Sequence of chain 1.H:
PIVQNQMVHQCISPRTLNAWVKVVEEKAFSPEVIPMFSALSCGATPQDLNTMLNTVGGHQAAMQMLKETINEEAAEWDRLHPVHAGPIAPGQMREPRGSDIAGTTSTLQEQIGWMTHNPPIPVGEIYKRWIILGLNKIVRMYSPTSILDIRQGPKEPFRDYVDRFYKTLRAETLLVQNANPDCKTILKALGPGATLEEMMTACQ

This small molecule binds to this protein.
Small molecule (SMILES): CC(C)[C@H](NC(=O)CNC(=O)[C@H](CO)NC(=O)[C@@H]1CCCN1C(=O)[C@@H](N)CO)C(=O)N[C@@H](Cc1ccccc1)C(=O)N[C@H](C(=O)N[C@@H](Cc1ccccc1)C(=O)NCC=O)[C@@H](C)O

Binding-site contacts:
Ligand atom CG2 contacts residue PRO34 of chain 1.G at 3.2 Å (hydrophobic).
Ligand atom N contacts residue ASN53 of chain 1.H at 3.7 Å.
Ligand atom CE2 contacts residue ILE37 of chain 1.G at 3.8 Å (hydrophobic).
Ligand atom N contacts residue GLN176 of chain 1.G at 3.3 Å (h-bond).
Ligand atom CB contacts residue ASN57 of chain 1.H at 3.5 Å.
Ligand atom CB contacts residue ALA177 of chain 1.G at 3.3 Å (hydrophobic).
Ligand atom C contacts residue GLN176 of chain 1.G at 3.9 Å.
Ligand atom CA contacts residue GLN176 of chain 1.G at 3.6 Å.
Ligand atom OG1 contacts residue ASN57 of chain 1.H at 3.5 Å (h-bond).
Ligand atom C contacts residue ASN57 of chain 1.H at 3.9 Å.
Ligand atom CZ contacts residue MET66 of chain 1.H at 3.4 Å (hydrophobic).
Ligand atom C contacts residue ARG143 of chain 1.G at 3.6 Å.
Ligand atom CD contacts residue ARG143 of chain 1.G at 3.7 Å.
Ligand atom CE1 contacts residue PRO38 of chain 1.G at 3.8 Å (hydrophobic).
Ligand atom CG1 contacts residue ARG173 of chain 1.G at 3.9 Å.
Ligand atom CG1 contacts residue GLN176 of chain 1.G at 3.6 Å.
Ligand atom CA contacts residue ARG143 of chain 1.G at 3.8 Å.
Ligand atom N contacts residue THR107 of chain 1.H at 3.8 Å.
Ligand atom CA contacts residue ASN53 of chain 1.H at 3.5 Å.
Ligand atom CB contacts residue ARG173 of chain 1.G at 3.8 Å.
Ligand atom CE1 contacts residue ILE73 of chain 1.H at 3.7 Å (hydrophobic).
Ligand atom CB contacts residue ASN53 of chain 1.H at 3.6 Å.
Ligand atom CG2 contacts residue ILE37 of chain 1.G at 3.8 Å (hydrophobic).
Ligand atom CA contacts residue THR107 of chain 1.H at 3.7 Å.
Ligand atom CA contacts residue ASN57 of chain 1.H at 3.7 Å.
Ligand atom C contacts residue GLN176 of chain 1.G at 3.7 Å.
Ligand atom CD2 contacts residue LEU56 of chain 1.H at 3.7 Å (hydrophobic).
Ligand atom O contacts residue ARG173 of chain 1.G at 2.8 Å (salt-bridge).
Ligand atom CG contacts residue ASN139 of chain 1.G at 3.7 Å.
Ligand atom N contacts residue ARG143 of chain 1.G at 3.4 Å (salt-bridge).
Ligand atom N contacts residue GLN176 of chain 1.G at 3.2 Å (h-bond).
Ligand atom N contacts residue ASN57 of chain 1.H at 3.0 Å (h-bond).
Ligand atom CD2 contacts residue ASN57 of chain 1.H at 3.4 Å.
Ligand atom O contacts residue LYS70 of chain 1.H at 3.8 Å.
Ligand atom CE2 contacts residue MET66 of chain 1.H at 3.4 Å (hydrophobic).
Ligand atom CD1 contacts residue ASN57 of chain 1.H at 3.8 Å.
Ligand atom CB contacts residue GLN176 of chain 1.G at 3.5 Å.
Ligand atom O contacts residue ASN57 of chain 1.H at 2.9 Å (h-bond).
Ligand atom N contacts residue ASN57 of chain 1.H at 3.4 Å (h-bond).
Ligand atom CA contacts residue GLN176 of chain 1.G at 3.3 Å.

Sequence of chain 1.G:
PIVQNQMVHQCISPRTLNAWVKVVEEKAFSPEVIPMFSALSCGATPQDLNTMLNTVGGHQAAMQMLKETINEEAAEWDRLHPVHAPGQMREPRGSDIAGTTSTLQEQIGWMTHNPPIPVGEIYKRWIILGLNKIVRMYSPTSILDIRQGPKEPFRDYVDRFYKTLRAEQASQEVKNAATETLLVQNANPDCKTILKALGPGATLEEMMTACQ